Binding-site contacts:
Ligand atom O1 contacts residue ALA17 of chain 1.B at 4.1 Å.
Ligand atom C4 contacts residue GLY18 of chain 1.B at 3.9 Å.
Ligand atom C4 contacts residue ALA17 of chain 1.B at 4.0 Å (hydrophobic).
Ligand atom C7 contacts residue GLY18 of chain 1.B at 4.3 Å.
Ligand atom C5 contacts residue LYS14 of chain 1.B at 3.9 Å.
Ligand atom C7 contacts residue LYS21 of chain 1.B at 1.4 Å.
Ligand atom C1 contacts residue LYS21 of chain 1.B at 4.3 Å.
Ligand atom O4 contacts residue LYS14 of chain 1.B at 3.6 Å.
Ligand atom C9 contacts residue LYS14 of chain 1.B at 3.8 Å.
Ligand atom C4 contacts residue LYS21 of chain 1.B at 3.7 Å.
Ligand atom C2 contacts residue LYS21 of chain 1.B at 2.9 Å.
Ligand atom O1 contacts residue LYS21 of chain 1.B at 2.3 Å (salt-bridge).
Ligand atom C8 contacts residue LYS14 of chain 1.B at 3.9 Å.
Ligand atom C4 contacts residue LYS14 of chain 1.B at 4.1 Å.
Ligand atom C7 contacts residue ALA17 of chain 1.B at 4.4 Å (hydrophobic).
Ligand atom C5 contacts residue ALA17 of chain 1.B at 4.2 Å (hydrophobic).
Ligand atom O1 contacts residue GLY18 of chain 1.B at 3.4 Å.
Ligand atom C3 contacts residue LYS21 of chain 1.B at 2.5 Å.

A protein and the small-molecule ligand that binds it are described below.
Small molecule (SMILES): CC(=O)Nc1ccc(C(=O)O)cc1

Sequence of chain 1.B:
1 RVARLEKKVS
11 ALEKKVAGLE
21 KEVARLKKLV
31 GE